Binding-site contacts:
Ligand atom O3 contacts residue HIS162 of chain 1.A at 2.2 Å (h-bond).
Ligand atom O5 contacts residue HIS161 of chain 1.A at 2.7 Å (h-bond).
Ligand atom C17 contacts residue ASN140 of chain 1.A at 3.4 Å.
Ligand atom C13 contacts residue CYS143 of chain 1.A at 2.9 Å (hydrophobic).
Ligand atom O2 contacts residue GLU164 of chain 1.A at 2.9 Å (salt-bridge).
Ligand atom C8 contacts residue GLN187 of chain 1.A at 3.4 Å.
Ligand atom C1 contacts residue ALA189 of chain 1.A at 3.6 Å (hydrophobic).
Ligand atom C27 contacts residue GLN187 of chain 1.A at 3.5 Å.
Ligand atom O4 contacts residue SER142 of chain 1.A at 3.6 Å.
Ligand atom O2 contacts residue MET163 of chain 1.A at 3.3 Å.
Ligand atom O5 contacts residue PHE138 of chain 1.A at 3.4 Å.
Ligand atom C26 contacts residue HIS39 of chain 1.A at 3.1 Å.
Ligand atom O3 contacts residue MET163 of chain 1.A at 3.6 Å.
Ligand atom S1 contacts residue CYS143 of chain 1.A at 3.1 Å (h-bond).
Ligand atom N2 contacts residue GLN187 of chain 1.A at 3.0 Å (h-bond).
Ligand atom C14 contacts residue CYS143 of chain 1.A at 3.2 Å (hydrophobic).
Ligand atom C19 contacts residue CYS143 of chain 1.A at 1.8 Å (hydrophobic).
Ligand atom O4 contacts residue CYS143 of chain 1.A at 1.8 Å (h-bond).
Ligand atom C4 contacts residue GLU164 of chain 1.A at 3.5 Å.
Ligand atom N4 contacts residue PHE138 of chain 1.A at 3.2 Å (h-bond).
Ligand atom O1 contacts residue GLN187 of chain 1.A at 3.4 Å.
Ligand atom C20 contacts residue CYS143 of chain 1.A at 2.5 Å (hydrophobic).
Ligand atom C12 contacts residue HIS162 of chain 1.A at 3.2 Å.
Ligand atom C30 contacts residue HIS162 of chain 1.A at 3.5 Å.
Ligand atom O1 contacts residue THR188 of chain 1.A at 3.5 Å (h-bond).
Ligand atom S1 contacts residue HIS39 of chain 1.A at 2.8 Å.
Ligand atom C25 contacts residue THR23 of chain 1.A at 3.7 Å.
Ligand atom N4 contacts residue GLU164 of chain 1.A at 3.2 Å (salt-bridge).
Ligand atom C17 contacts residue LEU139 of chain 1.A at 3.6 Å (hydrophobic).
Ligand atom C9 contacts residue GLN187 of chain 1.A at 3.5 Å.
Ligand atom O3 contacts residue CYS143 of chain 1.A at 2.9 Å (h-bond).
Ligand atom O5 contacts residue HIS170 of chain 1.A at 3.6 Å.
Ligand atom N1 contacts residue GLU164 of chain 1.A at 2.7 Å (salt-bridge).
Ligand atom C16 contacts residue ASN140 of chain 1.A at 3.4 Å.
Ligand atom C22 contacts residue HIS39 of chain 1.A at 3.2 Å.
Ligand atom C11 contacts residue HIS162 of chain 1.A at 3.5 Å.
Ligand atom N4 contacts residue LEU139 of chain 1.A at 3.5 Å (h-bond).
Ligand atom C2 contacts residue ALA189 of chain 1.A at 3.6 Å (hydrophobic).
Ligand atom C25 contacts residue HIS39 of chain 1.A at 3.6 Å.
Ligand atom C18 contacts residue GLU164 of chain 1.A at 3.2 Å.

This protein binds this small molecule.
Small molecule (SMILES): COc1cccc2[nH]c(C(=O)N[C@@H](CC(C)C)C(=O)N[C@@H](C[C@@H]3CCNC3=O)C(=O)c3nc4ccccc4s3)cc12

Sequence of chain 1.A:
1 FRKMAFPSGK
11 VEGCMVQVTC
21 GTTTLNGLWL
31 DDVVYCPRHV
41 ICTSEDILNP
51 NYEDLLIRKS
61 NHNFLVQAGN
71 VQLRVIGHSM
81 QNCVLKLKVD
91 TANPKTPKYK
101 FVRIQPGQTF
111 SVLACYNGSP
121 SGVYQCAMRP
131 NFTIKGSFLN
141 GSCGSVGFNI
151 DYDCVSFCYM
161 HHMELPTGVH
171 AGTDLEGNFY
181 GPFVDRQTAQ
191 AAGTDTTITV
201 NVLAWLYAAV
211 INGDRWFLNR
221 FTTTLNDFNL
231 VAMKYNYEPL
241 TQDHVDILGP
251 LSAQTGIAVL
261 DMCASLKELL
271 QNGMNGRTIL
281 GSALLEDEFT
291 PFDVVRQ